Binding-site contacts:
Ligand atom C1 contacts residue PRO268 of chain 1.B at 4.5 Å (hydrophobic).
Ligand atom C1 contacts residue VAL270 of chain 1.B at 3.6 Å (hydrophobic).
Ligand atom N2 contacts residue MET292 of chain 1.B at 4.2 Å.
Ligand atom C3 contacts residue PRO268 of chain 1.B at 3.8 Å (hydrophobic).
Ligand atom C1 contacts residue HEM1 of chain 1.H at 4.0 Å.
Ligand atom N1 contacts residue HEM1 of chain 1.H at 3.5 Å.
Ligand atom N1 contacts residue GLU295 of chain 1.B at 2.5 Å (salt-bridge).
Ligand atom N2 contacts residue HEM1 of chain 1.H at 3.6 Å.
Ligand atom N1 contacts residue PRO268 of chain 1.B at 4.1 Å.
Ligand atom N2 contacts residue TYR291 of chain 1.B at 3.6 Å.
Ligand atom S contacts residue PRO268 of chain 1.B at 3.9 Å.
Ligand atom C3 contacts residue GLU295 of chain 1.B at 3.3 Å.
Ligand atom C2 contacts residue VAL270 of chain 1.B at 4.4 Å (hydrophobic).
Ligand atom C1 contacts residue PHE287 of chain 1.B at 4.5 Å (hydrophobic).
Ligand atom C3 contacts residue HEM1 of chain 1.H at 3.5 Å.
Ligand atom N2 contacts residue GLU295 of chain 1.B at 2.5 Å (salt-bridge).
Ligand atom N2 contacts residue PRO268 of chain 1.B at 3.8 Å.
Ligand atom C2 contacts residue PRO268 of chain 1.B at 4.4 Å (hydrophobic).
Ligand atom C2 contacts residue HEM1 of chain 1.H at 3.8 Å.
Ligand atom N2 contacts residue TRP290 of chain 1.B at 2.8 Å (h-bond).
Ligand atom S contacts residue TRP290 of chain 1.B at 4.0 Å.
Ligand atom S contacts residue HEM1 of chain 1.H at 3.5 Å (h-bond).
Ligand atom C3 contacts residue TRP290 of chain 1.B at 3.7 Å (hydrophobic).

The protein below binds the small molecule below.
Small molecule (SMILES): CCSC(=N)N

Sequence of chain 1.B:
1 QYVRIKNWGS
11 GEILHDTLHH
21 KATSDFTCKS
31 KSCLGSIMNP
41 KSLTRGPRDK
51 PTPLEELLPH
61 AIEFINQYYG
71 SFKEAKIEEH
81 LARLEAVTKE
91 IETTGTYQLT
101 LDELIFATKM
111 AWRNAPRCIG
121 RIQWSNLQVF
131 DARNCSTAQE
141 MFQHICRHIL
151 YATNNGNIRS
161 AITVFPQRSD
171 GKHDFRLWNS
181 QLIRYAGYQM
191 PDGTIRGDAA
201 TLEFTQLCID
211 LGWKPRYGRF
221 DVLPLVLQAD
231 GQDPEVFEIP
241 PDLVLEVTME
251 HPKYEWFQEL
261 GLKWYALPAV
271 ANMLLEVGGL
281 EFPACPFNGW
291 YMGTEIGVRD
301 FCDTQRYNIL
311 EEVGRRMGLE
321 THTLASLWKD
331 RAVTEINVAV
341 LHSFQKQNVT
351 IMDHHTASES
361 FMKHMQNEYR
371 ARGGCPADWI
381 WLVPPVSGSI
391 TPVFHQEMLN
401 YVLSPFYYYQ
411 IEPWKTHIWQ